Sequence of chain 4.B:
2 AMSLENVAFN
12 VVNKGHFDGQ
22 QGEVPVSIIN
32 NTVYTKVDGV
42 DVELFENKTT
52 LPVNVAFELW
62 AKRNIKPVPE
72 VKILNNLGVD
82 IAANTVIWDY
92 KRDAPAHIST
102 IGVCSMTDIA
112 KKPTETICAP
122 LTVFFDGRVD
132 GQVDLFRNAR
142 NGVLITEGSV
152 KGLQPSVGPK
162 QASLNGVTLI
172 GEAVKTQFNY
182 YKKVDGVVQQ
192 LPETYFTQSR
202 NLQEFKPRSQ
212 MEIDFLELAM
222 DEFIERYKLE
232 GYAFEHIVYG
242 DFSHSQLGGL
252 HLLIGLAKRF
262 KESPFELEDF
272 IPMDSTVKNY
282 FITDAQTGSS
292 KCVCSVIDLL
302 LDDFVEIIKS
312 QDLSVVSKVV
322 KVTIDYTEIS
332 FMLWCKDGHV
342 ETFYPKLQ

Binding-site contacts:
Ligand atom C15 contacts residue GLN178 of chain 4.B at 3.5 Å.
Ligand atom O06 contacts residue LYS176 of chain 4.B at 4.0 Å.
Ligand atom N05 contacts residue VAL175 of chain 4.B at 3.4 Å (h-bond).
Ligand atom O06 contacts residue ALA174 of chain 4.B at 4.5 Å.
Ligand atom C02 contacts residue LYS176 of chain 4.B at 3.8 Å.
Ligand atom C04 contacts residue VAL175 of chain 4.B at 3.6 Å (hydrophobic).
Ligand atom O14 contacts residue GLN178 of chain 4.B at 4.2 Å.
Ligand atom C04 contacts residue GLY172 of chain 4.B at 4.4 Å.
Ligand atom S12 contacts residue THR177 of chain 4.B at 4.2 Å.
Ligand atom S12 contacts residue GLN178 of chain 4.B at 4.2 Å.
Ligand atom O13 contacts residue GLN178 of chain 4.B at 3.2 Å (h-bond).
Ligand atom C07 contacts residue VAL175 of chain 4.B at 3.7 Å (hydrophobic).
Ligand atom O06 contacts residue GLU173 of chain 4.B at 4.3 Å.
Ligand atom O14 contacts residue GLY172 of chain 4.B at 4.0 Å.
Ligand atom N05 contacts residue ALA174 of chain 4.B at 4.2 Å.
Ligand atom O13 contacts residue GLY172 of chain 4.B at 4.3 Å.
Ligand atom N05 contacts residue LYS176 of chain 4.B at 3.9 Å.
Ligand atom C09 contacts residue GLY172 of chain 4.B at 3.8 Å.
Ligand atom C04 contacts residue LYS176 of chain 4.B at 3.9 Å.
Ligand atom O14 contacts residue LYS161 of chain 4.B at 3.9 Å.
Ligand atom C10 contacts residue GLY172 of chain 4.B at 4.4 Å.
Ligand atom O14 contacts residue ILE171 of chain 4.B at 3.8 Å.
Ligand atom C01 contacts residue LYS176 of chain 4.B at 3.7 Å.
Ligand atom O06 contacts residue VAL175 of chain 4.B at 4.0 Å.
Ligand atom O13 contacts residue VAL175 of chain 4.B at 4.1 Å.
Ligand atom C03 contacts residue LYS176 of chain 4.B at 3.7 Å.
Ligand atom C15 contacts residue LYS176 of chain 4.B at 3.8 Å.
Ligand atom O13 contacts residue LYS176 of chain 4.B at 3.4 Å.
Ligand atom O13 contacts residue THR177 of chain 4.B at 2.8 Å (h-bond).
Ligand atom C08 contacts residue GLY172 of chain 4.B at 3.4 Å.
Ligand atom C08 contacts residue GLU173 of chain 4.B at 3.7 Å.
Ligand atom N11 contacts residue GLY172 of chain 4.B at 3.8 Å.
Ligand atom O14 contacts residue THR177 of chain 4.B at 3.9 Å.
Ligand atom N05 contacts residue GLU173 of chain 4.B at 3.3 Å (salt-bridge).
Ligand atom C04 contacts residue GLU173 of chain 4.B at 4.2 Å.
Ligand atom C07 contacts residue GLY172 of chain 4.B at 3.2 Å.
Ligand atom S12 contacts residue GLY172 of chain 4.B at 4.3 Å.
Ligand atom O13 contacts residue LYS161 of chain 4.B at 4.4 Å.
Ligand atom C07 contacts residue LYS176 of chain 4.B at 4.4 Å.
Ligand atom C07 contacts residue GLU173 of chain 4.B at 4.3 Å.

A small-molecule ligand and the protein it binds are described below.
Small molecule (SMILES): Cc1cc([C@@H]2CCCN2S(C)(=O)=O)no1